A small-molecule ligand and the protein it binds are described below.
Small molecule (SMILES): CC(=O)N[C@H]1[C@H](O[C@H]2[C@H](O)[C@@H](NC(C)=O)CO[C@@H]2CO)O[C@H](CO)[C@@H](O)[C@@H]1O

Binding-site contacts:
Ligand atom C5 contacts residue SER803 of chain 1.A at 4.0 Å.
Ligand atom O5 contacts residue SER803 of chain 1.A at 4.1 Å.
Ligand atom C5 contacts residue ASN801 of chain 1.A at 4.5 Å.
Ligand atom O6 contacts residue SER803 of chain 1.A at 4.3 Å.
Ligand atom O6 contacts residue GLN804 of chain 1.A at 3.7 Å.
Ligand atom O5 contacts residue ASN801 of chain 1.A at 3.3 Å (h-bond).
Ligand atom C1 contacts residue ASN801 of chain 1.A at 3.2 Å.
Ligand atom C1 contacts residue SER803 of chain 1.A at 4.0 Å.

Sequence of chain 1.A:
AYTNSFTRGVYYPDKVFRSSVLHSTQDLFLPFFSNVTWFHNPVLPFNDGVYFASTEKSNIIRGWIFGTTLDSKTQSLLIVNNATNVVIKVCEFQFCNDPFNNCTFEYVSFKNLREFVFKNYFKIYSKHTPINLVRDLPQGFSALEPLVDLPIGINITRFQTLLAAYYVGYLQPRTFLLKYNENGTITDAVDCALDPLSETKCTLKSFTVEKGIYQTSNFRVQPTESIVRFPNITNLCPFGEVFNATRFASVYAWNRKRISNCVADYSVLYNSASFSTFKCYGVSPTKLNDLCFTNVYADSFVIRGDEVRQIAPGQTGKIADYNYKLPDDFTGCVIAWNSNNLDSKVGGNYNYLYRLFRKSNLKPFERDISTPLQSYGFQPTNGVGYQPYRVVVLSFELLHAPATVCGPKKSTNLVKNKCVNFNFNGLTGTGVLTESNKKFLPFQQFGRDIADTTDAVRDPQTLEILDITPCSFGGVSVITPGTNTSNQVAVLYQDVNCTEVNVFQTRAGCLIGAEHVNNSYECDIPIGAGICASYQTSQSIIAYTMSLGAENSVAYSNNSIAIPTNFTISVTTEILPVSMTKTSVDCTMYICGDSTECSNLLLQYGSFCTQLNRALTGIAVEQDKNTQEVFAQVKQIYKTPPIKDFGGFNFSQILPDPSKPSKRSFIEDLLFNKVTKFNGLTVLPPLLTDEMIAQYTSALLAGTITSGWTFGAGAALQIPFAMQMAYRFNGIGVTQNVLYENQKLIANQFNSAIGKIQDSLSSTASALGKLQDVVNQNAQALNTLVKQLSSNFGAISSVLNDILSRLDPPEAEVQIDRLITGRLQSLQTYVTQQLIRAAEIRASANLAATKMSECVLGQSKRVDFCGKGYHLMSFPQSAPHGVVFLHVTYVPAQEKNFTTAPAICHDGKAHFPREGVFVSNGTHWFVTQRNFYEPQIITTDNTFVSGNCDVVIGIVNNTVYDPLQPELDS